A small-molecule ligand and the protein it binds are described below.
Small molecule (SMILES): CC(=O)N[C@@H]1[C@@H](O)[C@H](O)[C@@H](CO)O[C@H]1O

Sequence of chain 1.B:
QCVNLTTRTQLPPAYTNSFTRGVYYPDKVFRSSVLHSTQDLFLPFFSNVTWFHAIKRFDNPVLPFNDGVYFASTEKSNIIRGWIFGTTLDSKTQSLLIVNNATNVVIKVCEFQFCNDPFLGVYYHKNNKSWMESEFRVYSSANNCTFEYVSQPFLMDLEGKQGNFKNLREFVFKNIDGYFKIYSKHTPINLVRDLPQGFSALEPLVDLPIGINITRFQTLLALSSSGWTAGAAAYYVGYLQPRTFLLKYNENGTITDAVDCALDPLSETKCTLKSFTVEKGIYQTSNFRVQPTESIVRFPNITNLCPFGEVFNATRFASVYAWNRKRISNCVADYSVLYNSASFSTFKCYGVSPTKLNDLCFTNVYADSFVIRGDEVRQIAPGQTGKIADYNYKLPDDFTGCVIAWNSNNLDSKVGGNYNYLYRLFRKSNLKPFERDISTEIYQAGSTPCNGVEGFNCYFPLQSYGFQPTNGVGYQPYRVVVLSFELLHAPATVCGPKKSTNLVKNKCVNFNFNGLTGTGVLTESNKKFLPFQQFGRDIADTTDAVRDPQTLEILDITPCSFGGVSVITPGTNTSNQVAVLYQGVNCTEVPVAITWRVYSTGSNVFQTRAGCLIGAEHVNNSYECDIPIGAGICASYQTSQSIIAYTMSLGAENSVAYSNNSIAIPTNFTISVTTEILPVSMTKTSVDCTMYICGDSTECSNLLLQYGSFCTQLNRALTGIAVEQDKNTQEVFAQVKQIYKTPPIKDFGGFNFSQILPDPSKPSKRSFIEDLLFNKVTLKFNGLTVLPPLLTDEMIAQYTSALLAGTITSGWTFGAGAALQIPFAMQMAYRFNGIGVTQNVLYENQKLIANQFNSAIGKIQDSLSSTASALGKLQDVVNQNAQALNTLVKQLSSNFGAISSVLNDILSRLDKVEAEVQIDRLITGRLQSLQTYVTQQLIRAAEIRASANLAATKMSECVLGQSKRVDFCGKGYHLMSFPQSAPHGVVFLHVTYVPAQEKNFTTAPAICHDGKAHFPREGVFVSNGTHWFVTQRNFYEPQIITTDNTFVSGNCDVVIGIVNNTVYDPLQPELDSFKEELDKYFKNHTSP

Binding-site contacts:
Ligand atom C1 contacts residue ASN603 of chain 1.B at 1.5 Å.
Ligand atom N2 contacts residue ASN603 of chain 1.B at 2.9 Å (h-bond).
Ligand atom C5 contacts residue ASN603 of chain 1.B at 3.7 Å.
Ligand atom C8 contacts residue ASN603 of chain 1.B at 3.8 Å.
Ligand atom O7 contacts residue ASN603 of chain 1.B at 3.7 Å.
Ligand atom O5 contacts residue ASN603 of chain 1.B at 2.4 Å (h-bond).
Ligand atom C4 contacts residue ASN603 of chain 1.B at 4.3 Å.
Ligand atom C3 contacts residue ASN603 of chain 1.B at 3.8 Å.
Ligand atom C7 contacts residue ASN603 of chain 1.B at 3.2 Å.
Ligand atom C2 contacts residue ASN603 of chain 1.B at 2.5 Å.